The protein below binds the small molecule below.
Small molecule (SMILES): CC(=O)N[C@@H]1[C@@H](O)[C@H](O)[C@@H](CO)O[C@H]1O

Binding-site contacts:
Ligand atom C5 contacts residue GLU148 of chain 1.R at 4.1 Å.
Ligand atom N2 contacts residue THR154 of chain 1.R at 3.8 Å.
Ligand atom O5 contacts residue ASN152 of chain 1.R at 2.4 Å (h-bond).
Ligand atom C4 contacts residue ASN152 of chain 1.R at 4.2 Å.
Ligand atom C1 contacts residue GLU148 of chain 1.R at 4.1 Å.
Ligand atom O6 contacts residue ALA145 of chain 1.R at 4.2 Å.
Ligand atom C5 contacts residue ASN152 of chain 1.R at 3.7 Å.
Ligand atom C7 contacts residue ASN152 of chain 1.R at 3.2 Å.
Ligand atom C2 contacts residue ASN152 of chain 1.R at 2.4 Å.
Ligand atom C6 contacts residue SER149 of chain 1.R at 4.2 Å.
Ligand atom C3 contacts residue ASN152 of chain 1.R at 3.8 Å.
Ligand atom C1 contacts residue THR154 of chain 1.R at 3.7 Å.
Ligand atom C5 contacts residue ALA145 of chain 1.R at 4.3 Å (hydrophobic).
Ligand atom N2 contacts residue ASN152 of chain 1.R at 2.8 Å (h-bond).
Ligand atom O5 contacts residue GLU148 of chain 1.R at 3.2 Å.
Ligand atom C8 contacts residue ASN152 of chain 1.R at 4.4 Å.
Ligand atom C6 contacts residue ALA145 of chain 1.R at 3.3 Å (hydrophobic).
Ligand atom O6 contacts residue GLU148 of chain 1.R at 3.3 Å.
Ligand atom C5 contacts residue SER149 of chain 1.R at 4.4 Å.
Ligand atom O7 contacts residue ASN152 of chain 1.R at 3.3 Å (h-bond).
Ligand atom C1 contacts residue ASN152 of chain 1.R at 1.4 Å.
Ligand atom O5 contacts residue SER149 of chain 1.R at 4.0 Å.
Ligand atom C2 contacts residue THR154 of chain 1.R at 4.3 Å.
Ligand atom C1 contacts residue SER149 of chain 1.R at 4.4 Å.
Ligand atom C6 contacts residue GLU148 of chain 1.R at 3.7 Å.

Sequence of chain 1.R:
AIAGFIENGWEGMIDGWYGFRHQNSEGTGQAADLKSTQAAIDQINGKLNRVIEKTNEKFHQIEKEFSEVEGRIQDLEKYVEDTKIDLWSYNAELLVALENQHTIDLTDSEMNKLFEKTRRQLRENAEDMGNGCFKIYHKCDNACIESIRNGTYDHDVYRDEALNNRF